Sequence of chain 1.C:
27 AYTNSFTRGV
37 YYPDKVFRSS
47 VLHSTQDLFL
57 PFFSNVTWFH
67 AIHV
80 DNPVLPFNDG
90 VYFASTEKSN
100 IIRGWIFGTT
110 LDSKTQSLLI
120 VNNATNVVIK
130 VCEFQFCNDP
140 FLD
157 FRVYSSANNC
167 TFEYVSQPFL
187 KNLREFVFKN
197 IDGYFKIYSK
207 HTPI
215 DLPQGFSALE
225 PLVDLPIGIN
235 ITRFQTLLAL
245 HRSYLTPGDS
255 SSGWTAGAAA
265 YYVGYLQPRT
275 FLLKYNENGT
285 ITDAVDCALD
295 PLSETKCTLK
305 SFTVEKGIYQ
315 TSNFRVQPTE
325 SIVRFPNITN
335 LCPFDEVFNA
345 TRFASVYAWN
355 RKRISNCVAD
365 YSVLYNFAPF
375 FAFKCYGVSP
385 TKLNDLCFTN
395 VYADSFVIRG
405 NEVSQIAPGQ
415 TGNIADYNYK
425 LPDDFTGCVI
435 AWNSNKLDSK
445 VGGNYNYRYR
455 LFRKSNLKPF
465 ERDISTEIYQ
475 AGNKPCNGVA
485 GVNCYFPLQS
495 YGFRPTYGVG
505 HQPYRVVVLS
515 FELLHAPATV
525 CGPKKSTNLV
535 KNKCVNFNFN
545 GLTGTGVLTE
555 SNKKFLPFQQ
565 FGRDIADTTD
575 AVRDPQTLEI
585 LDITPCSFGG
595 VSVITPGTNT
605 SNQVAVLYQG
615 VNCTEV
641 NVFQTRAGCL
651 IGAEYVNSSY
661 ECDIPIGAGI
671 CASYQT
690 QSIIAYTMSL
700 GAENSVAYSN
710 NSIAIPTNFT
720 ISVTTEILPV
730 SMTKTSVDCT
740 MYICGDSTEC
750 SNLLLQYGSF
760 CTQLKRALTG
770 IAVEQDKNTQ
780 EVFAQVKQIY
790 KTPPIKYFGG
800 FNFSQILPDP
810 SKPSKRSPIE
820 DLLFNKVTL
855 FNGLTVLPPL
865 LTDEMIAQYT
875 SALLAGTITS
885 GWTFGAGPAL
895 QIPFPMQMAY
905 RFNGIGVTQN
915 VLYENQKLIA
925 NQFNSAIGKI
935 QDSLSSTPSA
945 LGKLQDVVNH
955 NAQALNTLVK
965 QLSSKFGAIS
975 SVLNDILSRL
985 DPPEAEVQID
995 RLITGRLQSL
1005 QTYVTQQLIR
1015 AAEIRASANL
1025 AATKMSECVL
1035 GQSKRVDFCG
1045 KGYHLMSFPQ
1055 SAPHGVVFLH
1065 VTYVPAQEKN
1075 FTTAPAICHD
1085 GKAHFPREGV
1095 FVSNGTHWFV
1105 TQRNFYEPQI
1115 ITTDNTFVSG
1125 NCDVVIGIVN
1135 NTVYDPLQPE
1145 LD

This protein binds this small molecule.
Small molecule (SMILES): CC(=O)N[C@@H]1[C@@H](O)[C@H](O)[C@@H](CO)O[C@H]1O

Binding-site contacts:
Ligand atom C2 contacts residue ASN616 of chain 1.C at 3.7 Å.
Ligand atom O7 contacts residue ASN616 of chain 1.C at 3.2 Å (h-bond).
Ligand atom N2 contacts residue ASN616 of chain 1.C at 3.2 Å (h-bond).
Ligand atom C8 contacts residue GLN644 of chain 1.C at 4.0 Å.
Ligand atom C7 contacts residue ASN616 of chain 1.C at 3.0 Å.
Ligand atom C1 contacts residue ASN616 of chain 1.C at 3.1 Å.
Ligand atom O5 contacts residue ASN616 of chain 1.C at 4.3 Å.
Ligand atom C8 contacts residue ASN616 of chain 1.C at 3.5 Å.